Binding-site contacts:
Ligand atom O1 contacts residue NAD1 of chain 2.E at 3.1 Å (h-bond).
Ligand atom N1 contacts residue NAD1 of chain 2.E at 3.2 Å.
Ligand atom C11 contacts residue TYR146 of chain 2.B at 3.9 Å (hydrophobic).
Ligand atom C5 contacts residue LEU100 of chain 2.B at 4.0 Å (hydrophobic).
Ligand atom C11 contacts residue ILE200 of chain 2.B at 4.0 Å (hydrophobic).
Ligand atom C2 contacts residue ALA196 of chain 2.B at 3.4 Å (hydrophobic).
Ligand atom N1 contacts residue ALA196 of chain 2.B at 3.7 Å.
Ligand atom C6 contacts residue ALA196 of chain 2.B at 3.9 Å (hydrophobic).
Ligand atom C13 contacts residue ILE200 of chain 2.B at 3.7 Å (hydrophobic).
Ligand atom C12 contacts residue NAD1 of chain 2.E at 3.5 Å.
Ligand atom C1 contacts residue GLY93 of chain 2.B at 3.3 Å.
Ligand atom C8 contacts residue NAD1 of chain 2.E at 3.6 Å.
Ligand atom C11 contacts residue NAD1 of chain 2.E at 3.7 Å.
Ligand atom C13 contacts residue NAD1 of chain 2.E at 3.2 Å.
Ligand atom C13 contacts residue ALA197 of chain 2.B at 3.8 Å (hydrophobic).
Ligand atom O2 contacts residue TYR156 of chain 2.B at 2.6 Å (h-bond).
Ligand atom BR1 contacts residue ALA95 of chain 2.B at 3.3 Å.
Ligand atom C9 contacts residue ILE200 of chain 2.B at 4.0 Å (hydrophobic).
Ligand atom C7 contacts residue NAD1 of chain 2.E at 3.8 Å.
Ligand atom BR1 contacts residue LEU100 of chain 2.B at 3.6 Å.
Ligand atom C10 contacts residue TYR156 of chain 2.B at 3.6 Å (hydrophobic).
Ligand atom C2 contacts residue GLY93 of chain 2.B at 3.9 Å.
Ligand atom C10 contacts residue NAD1 of chain 2.E at 3.4 Å.
Ligand atom O2 contacts residue LYS163 of chain 2.B at 3.8 Å.
Ligand atom CL1 contacts residue NAD1 of chain 2.E at 3.6 Å.
Ligand atom O2 contacts residue NAD1 of chain 2.E at 2.5 Å (h-bond).
Ligand atom C1 contacts residue NAD1 of chain 2.E at 3.7 Å.
Ligand atom C12 contacts residue ILE200 of chain 2.B at 3.7 Å (hydrophobic).
Ligand atom C1 contacts residue ALA196 of chain 2.B at 3.3 Å (hydrophobic).
Ligand atom C13 contacts residue PHE203 of chain 2.B at 3.9 Å (hydrophobic).
Ligand atom C3 contacts residue ALA196 of chain 2.B at 4.0 Å (hydrophobic).
Ligand atom C3 contacts residue GLY93 of chain 2.B at 3.6 Å.
Ligand atom CL1 contacts residue TYR146 of chain 2.B at 3.5 Å.
Ligand atom CL1 contacts residue PHE203 of chain 2.B at 3.8 Å.
Ligand atom C7 contacts residue ALA196 of chain 2.B at 3.8 Å (hydrophobic).
Ligand atom C11 contacts residue TYR156 of chain 2.B at 3.6 Å (hydrophobic).
Ligand atom C9 contacts residue NAD1 of chain 2.E at 3.7 Å.
Ligand atom N1 contacts residue GLY93 of chain 2.B at 3.1 Å (h-bond).
Ligand atom O1 contacts residue ALA196 of chain 2.B at 3.8 Å.
Ligand atom C9 contacts residue ALA197 of chain 2.B at 3.9 Å (hydrophobic).

This small molecule binds to this protein.
Small molecule (SMILES): N#Cc1cc(Br)ccc1Oc1ccc(Cl)cc1O

Sequence of chain 2.B:
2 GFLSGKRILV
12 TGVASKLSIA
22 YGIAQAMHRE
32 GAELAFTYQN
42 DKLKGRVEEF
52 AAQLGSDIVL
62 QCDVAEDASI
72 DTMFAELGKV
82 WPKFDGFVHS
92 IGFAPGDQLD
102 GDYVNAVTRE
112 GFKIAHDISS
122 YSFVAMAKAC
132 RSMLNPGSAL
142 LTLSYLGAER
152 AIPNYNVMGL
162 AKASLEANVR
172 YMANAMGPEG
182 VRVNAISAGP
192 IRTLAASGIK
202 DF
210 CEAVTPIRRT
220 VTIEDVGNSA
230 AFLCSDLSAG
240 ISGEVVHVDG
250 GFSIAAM